Sequence of chain 1.B:
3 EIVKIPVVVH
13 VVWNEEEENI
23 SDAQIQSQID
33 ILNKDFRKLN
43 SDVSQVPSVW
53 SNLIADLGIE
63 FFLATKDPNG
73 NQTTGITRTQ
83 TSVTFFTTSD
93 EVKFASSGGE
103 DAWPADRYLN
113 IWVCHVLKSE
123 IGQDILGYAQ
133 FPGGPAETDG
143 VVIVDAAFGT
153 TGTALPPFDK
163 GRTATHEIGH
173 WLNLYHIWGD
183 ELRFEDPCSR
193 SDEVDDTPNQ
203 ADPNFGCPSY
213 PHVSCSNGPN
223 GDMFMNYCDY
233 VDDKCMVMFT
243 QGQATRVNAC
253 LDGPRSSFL

The protein below binds the small molecule below.
Small molecule (SMILES): CC(C)[C@H](N)C(=O)O

Binding-site contacts:
Ligand atom CG1 contacts residue ILE127 of chain 1.B at 3.8 Å (hydrophobic).
Ligand atom O contacts residue ARG1 of chain 1.O at 3.6 Å.
Ligand atom O contacts residue PHE207 of chain 1.B at 3.7 Å.
Ligand atom CG2 contacts residue GLN125 of chain 1.B at 4.2 Å.
Ligand atom N contacts residue ARG1 of chain 1.O at 1.3 Å.
Ligand atom CG2 contacts residue PHE207 of chain 1.B at 4.3 Å (hydrophobic).
Ligand atom CG1 contacts residue ARG1 of chain 1.O at 4.1 Å.
Ligand atom CG1 contacts residue TYR232 of chain 1.B at 4.0 Å (hydrophobic).
Ligand atom CB contacts residue TYR232 of chain 1.B at 3.7 Å (hydrophobic).
Ligand atom CG1 contacts residue GLN125 of chain 1.B at 3.8 Å.
Ligand atom CA contacts residue TYR232 of chain 1.B at 4.4 Å (hydrophobic).
Ligand atom CG2 contacts residue TYR232 of chain 1.B at 4.3 Å (hydrophobic).
Ligand atom CB contacts residue ARG1 of chain 1.O at 3.7 Å.
Ligand atom N contacts residue TYR232 of chain 1.B at 3.6 Å.
Ligand atom O contacts residue TYR232 of chain 1.B at 4.1 Å.
Ligand atom CA contacts residue ILE127 of chain 1.B at 4.5 Å (hydrophobic).
Ligand atom CA contacts residue ARG1 of chain 1.O at 2.5 Å.
Ligand atom C contacts residue PHE207 of chain 1.B at 4.4 Å (hydrophobic).
Ligand atom C contacts residue ARG1 of chain 1.O at 3.3 Å.
Ligand atom OXT contacts residue ARG1 of chain 1.O at 4.2 Å.